Sequence of chain 1.A:
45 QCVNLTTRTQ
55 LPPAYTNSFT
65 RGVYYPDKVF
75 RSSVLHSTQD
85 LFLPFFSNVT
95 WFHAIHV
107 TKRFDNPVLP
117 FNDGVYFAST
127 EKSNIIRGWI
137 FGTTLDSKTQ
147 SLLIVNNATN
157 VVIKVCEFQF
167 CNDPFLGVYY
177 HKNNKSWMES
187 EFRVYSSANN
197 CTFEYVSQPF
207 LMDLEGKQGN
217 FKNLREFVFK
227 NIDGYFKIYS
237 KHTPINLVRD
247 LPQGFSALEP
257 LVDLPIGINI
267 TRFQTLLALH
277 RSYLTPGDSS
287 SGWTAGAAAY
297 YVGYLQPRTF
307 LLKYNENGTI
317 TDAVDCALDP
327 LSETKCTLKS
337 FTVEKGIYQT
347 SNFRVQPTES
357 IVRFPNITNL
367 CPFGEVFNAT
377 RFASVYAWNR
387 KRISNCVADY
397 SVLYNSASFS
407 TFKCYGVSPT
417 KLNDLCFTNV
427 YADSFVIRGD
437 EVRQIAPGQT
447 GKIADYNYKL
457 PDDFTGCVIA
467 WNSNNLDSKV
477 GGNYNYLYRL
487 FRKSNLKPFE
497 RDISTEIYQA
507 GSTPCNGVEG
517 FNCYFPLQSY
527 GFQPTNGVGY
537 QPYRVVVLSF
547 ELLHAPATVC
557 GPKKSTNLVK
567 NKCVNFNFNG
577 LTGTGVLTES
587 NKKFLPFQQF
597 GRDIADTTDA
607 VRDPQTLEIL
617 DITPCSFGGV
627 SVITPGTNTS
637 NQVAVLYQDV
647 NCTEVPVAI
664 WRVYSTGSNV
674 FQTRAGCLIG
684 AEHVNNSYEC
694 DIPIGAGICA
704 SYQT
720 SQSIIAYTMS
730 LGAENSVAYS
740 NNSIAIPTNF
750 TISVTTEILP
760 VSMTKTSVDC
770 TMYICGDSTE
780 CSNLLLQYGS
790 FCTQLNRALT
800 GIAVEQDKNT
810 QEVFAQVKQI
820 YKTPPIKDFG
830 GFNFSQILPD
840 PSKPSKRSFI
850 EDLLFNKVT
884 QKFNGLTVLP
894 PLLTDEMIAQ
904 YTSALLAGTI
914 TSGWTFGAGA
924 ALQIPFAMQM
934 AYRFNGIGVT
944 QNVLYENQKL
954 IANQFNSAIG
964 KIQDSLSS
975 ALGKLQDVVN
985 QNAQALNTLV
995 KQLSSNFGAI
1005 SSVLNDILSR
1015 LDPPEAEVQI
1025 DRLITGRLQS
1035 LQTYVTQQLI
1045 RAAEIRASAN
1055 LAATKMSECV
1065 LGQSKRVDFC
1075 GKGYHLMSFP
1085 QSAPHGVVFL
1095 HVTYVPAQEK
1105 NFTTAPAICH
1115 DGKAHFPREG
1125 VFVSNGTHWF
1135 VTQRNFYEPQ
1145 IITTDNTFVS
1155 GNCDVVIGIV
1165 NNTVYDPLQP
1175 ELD

Sequence of chain 1.B:
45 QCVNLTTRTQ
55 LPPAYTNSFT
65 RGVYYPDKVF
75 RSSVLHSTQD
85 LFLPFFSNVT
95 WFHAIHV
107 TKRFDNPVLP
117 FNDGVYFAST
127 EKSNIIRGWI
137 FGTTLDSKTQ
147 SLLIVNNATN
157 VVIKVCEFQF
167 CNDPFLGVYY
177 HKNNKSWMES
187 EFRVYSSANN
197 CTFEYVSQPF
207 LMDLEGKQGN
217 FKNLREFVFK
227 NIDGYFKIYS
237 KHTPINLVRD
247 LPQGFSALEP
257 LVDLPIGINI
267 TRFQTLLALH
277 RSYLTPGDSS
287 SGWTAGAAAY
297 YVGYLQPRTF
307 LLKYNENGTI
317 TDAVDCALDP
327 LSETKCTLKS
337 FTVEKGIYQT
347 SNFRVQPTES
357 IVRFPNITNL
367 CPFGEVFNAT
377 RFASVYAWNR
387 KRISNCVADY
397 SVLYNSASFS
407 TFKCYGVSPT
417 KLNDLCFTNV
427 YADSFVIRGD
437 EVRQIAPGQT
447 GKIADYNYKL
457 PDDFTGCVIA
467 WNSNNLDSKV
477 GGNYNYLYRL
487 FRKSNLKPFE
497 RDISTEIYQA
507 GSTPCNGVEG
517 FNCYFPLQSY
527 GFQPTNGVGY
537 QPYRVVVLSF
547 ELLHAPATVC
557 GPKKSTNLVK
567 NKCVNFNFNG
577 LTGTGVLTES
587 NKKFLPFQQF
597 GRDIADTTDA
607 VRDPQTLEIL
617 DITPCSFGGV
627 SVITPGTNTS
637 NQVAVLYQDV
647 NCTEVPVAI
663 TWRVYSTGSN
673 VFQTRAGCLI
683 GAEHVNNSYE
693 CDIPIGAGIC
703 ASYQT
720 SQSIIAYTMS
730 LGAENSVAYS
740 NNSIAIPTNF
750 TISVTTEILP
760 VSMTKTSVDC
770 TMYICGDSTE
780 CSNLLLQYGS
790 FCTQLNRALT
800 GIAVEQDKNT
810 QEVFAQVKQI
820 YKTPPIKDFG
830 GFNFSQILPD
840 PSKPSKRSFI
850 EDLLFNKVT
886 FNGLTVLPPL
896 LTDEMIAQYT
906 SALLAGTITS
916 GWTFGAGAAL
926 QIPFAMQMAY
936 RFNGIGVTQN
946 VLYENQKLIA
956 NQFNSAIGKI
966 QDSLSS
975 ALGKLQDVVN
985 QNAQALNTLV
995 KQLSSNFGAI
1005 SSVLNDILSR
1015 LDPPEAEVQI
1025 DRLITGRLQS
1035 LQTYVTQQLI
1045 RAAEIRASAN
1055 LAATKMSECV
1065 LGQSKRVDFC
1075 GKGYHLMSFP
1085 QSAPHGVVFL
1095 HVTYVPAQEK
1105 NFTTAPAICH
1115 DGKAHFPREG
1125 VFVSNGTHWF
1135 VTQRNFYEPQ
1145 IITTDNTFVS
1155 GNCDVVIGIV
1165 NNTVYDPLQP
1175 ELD

The small molecule below binds the protein below.
Small molecule (SMILES): CC(=O)N[C@@H]1[C@@H](O)[C@H](O)[C@@H](CO)O[C@H]1O

Binding-site contacts:
Ligand atom C8 contacts residue ASN741 of chain 1.A at 3.6 Å.
Ligand atom C5 contacts residue ASN740 of chain 1.A at 3.6 Å.
Ligand atom C1 contacts residue ASP827 of chain 1.B at 3.6 Å.
Ligand atom C1 contacts residue ASN740 of chain 1.A at 1.4 Å.
Ligand atom O7 contacts residue ASN740 of chain 1.A at 3.1 Å (h-bond).
Ligand atom N2 contacts residue ASN741 of chain 1.A at 3.2 Å (h-bond).
Ligand atom C7 contacts residue ASN741 of chain 1.A at 3.7 Å.
Ligand atom C1 contacts residue ASN741 of chain 1.A at 4.3 Å.
Ligand atom O5 contacts residue ASN740 of chain 1.A at 2.4 Å (h-bond).
Ligand atom N2 contacts residue ASN740 of chain 1.A at 2.9 Å (h-bond).
Ligand atom C3 contacts residue ASN740 of chain 1.A at 3.8 Å.
Ligand atom C2 contacts residue ASN741 of chain 1.A at 4.3 Å.
Ligand atom C8 contacts residue ASN740 of chain 1.A at 3.8 Å.
Ligand atom C7 contacts residue ASN740 of chain 1.A at 3.3 Å.
Ligand atom C2 contacts residue ASN740 of chain 1.A at 2.5 Å.
Ligand atom C5 contacts residue ASP827 of chain 1.B at 4.5 Å.
Ligand atom O5 contacts residue ASP827 of chain 1.B at 3.2 Å (salt-bridge).
Ligand atom C4 contacts residue ASN740 of chain 1.A at 4.2 Å.